Sequence of chain 1.B:
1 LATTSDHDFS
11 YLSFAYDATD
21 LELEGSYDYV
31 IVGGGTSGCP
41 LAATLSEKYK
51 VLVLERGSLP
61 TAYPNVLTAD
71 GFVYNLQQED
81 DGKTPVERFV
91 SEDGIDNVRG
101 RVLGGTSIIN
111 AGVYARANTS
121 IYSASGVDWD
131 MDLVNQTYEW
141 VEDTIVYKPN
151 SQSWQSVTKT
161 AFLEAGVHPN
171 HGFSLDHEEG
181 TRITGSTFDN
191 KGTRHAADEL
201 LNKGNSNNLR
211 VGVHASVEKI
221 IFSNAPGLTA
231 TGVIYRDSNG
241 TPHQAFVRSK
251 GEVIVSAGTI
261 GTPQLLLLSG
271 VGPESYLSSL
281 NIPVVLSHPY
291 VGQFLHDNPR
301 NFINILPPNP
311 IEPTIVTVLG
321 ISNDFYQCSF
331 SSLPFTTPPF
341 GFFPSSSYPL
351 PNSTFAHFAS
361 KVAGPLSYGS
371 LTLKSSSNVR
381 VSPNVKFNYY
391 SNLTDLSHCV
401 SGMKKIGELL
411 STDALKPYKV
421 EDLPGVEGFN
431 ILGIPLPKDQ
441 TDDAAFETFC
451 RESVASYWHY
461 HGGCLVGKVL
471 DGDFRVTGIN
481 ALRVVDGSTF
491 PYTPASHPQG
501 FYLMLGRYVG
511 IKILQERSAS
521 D

Binding-site contacts:
Ligand atom C6 contacts residue ALA359 of chain 1.B at 4.1 Å (hydrophobic).
Ligand atom O1' contacts residue TYR457 of chain 1.B at 2.8 Å (h-bond).
Ligand atom C4 contacts residue PHE342 of chain 1.B at 3.7 Å (hydrophobic).
Ligand atom C3 contacts residue PHE72 of chain 1.B at 4.5 Å (hydrophobic).
Ligand atom C3 contacts residue TRP458 of chain 1.B at 4.0 Å (hydrophobic).
Ligand atom C5 contacts residue HIS357 of chain 1.B at 3.6 Å.
Ligand atom C1 contacts residue CYS328 of chain 1.B at 4.0 Å (hydrophobic).
Ligand atom C4 contacts residue HIS357 of chain 1.B at 3.8 Å.
Ligand atom C2 contacts residue PHE330 of chain 1.B at 4.3 Å (hydrophobic).
Ligand atom C2 contacts residue TRP458 of chain 1.B at 4.2 Å (hydrophobic).
Ligand atom O1' contacts residue CYS328 of chain 1.B at 3.3 Å (h-bond).
Ligand atom C1 contacts residue ALA111 of chain 1.B at 4.5 Å (hydrophobic).
Ligand atom C3 contacts residue PHE342 of chain 1.B at 4.3 Å (hydrophobic).
Ligand atom C1' contacts residue VAL113 of chain 1.B at 4.3 Å (hydrophobic).
Ligand atom C1' contacts residue TYR457 of chain 1.B at 3.8 Å (hydrophobic).
Ligand atom C1 contacts residue TRP458 of chain 1.B at 4.3 Å (hydrophobic).
Ligand atom C1 contacts residue TYR457 of chain 1.B at 4.1 Å (hydrophobic).
Ligand atom C6 contacts residue TYR457 of chain 1.B at 3.5 Å (hydrophobic).
Ligand atom C6 contacts residue CYS328 of chain 1.B at 4.0 Å (hydrophobic).
Ligand atom C1' contacts residue VAL316 of chain 1.B at 4.0 Å (hydrophobic).
Ligand atom C1 contacts residue VAL316 of chain 1.B at 4.2 Å (hydrophobic).
Ligand atom C6 contacts residue TRP458 of chain 1.B at 4.2 Å (hydrophobic).
Ligand atom C3 contacts residue PHE330 of chain 1.B at 3.6 Å (hydrophobic).
Ligand atom C5 contacts residue TRP458 of chain 1.B at 4.0 Å (hydrophobic).
Ligand atom C4 contacts residue PHE330 of chain 1.B at 4.0 Å (hydrophobic).
Ligand atom O1' contacts residue HIS497 of chain 1.B at 2.7 Å (h-bond).
Ligand atom C4 contacts residue TRP458 of chain 1.B at 3.7 Å (hydrophobic).
Ligand atom C1' contacts residue HIS497 of chain 1.B at 3.5 Å.
Ligand atom C2 contacts residue VAL316 of chain 1.B at 3.9 Å (hydrophobic).
Ligand atom C2 contacts residue ALA111 of chain 1.B at 3.7 Å (hydrophobic).
Ligand atom C1' contacts residue ALA111 of chain 1.B at 4.3 Å (hydrophobic).
Ligand atom C5 contacts residue ARG300 of chain 1.B at 4.2 Å.
Ligand atom C1' contacts residue CYS328 of chain 1.B at 3.7 Å (hydrophobic).
Ligand atom C5 contacts residue ALA359 of chain 1.B at 4.0 Å (hydrophobic).

A small-molecule ligand and the protein it binds are described below.
Small molecule (SMILES): O=Cc1ccccc1